A protein and the small-molecule ligand that binds it are described below.
Small molecule (SMILES): Nc1nc(=O)c2ncn([C@@H]3O[C@H](CO[P](=O)(O)O[C@H]4[C@@H](O)[C@H](n5ccc(=O)[nH]c5=O)O[C@@H]4CO[P](=O)(O)O[C@H]4[C@@H](O)[C@H](n5cnc6c(N)ncnc65)O[C@@H]4CO[P](=O)(O)O[C@H]4[C@@H](O)[C@H](n5cnc6c(N)ncnc65)O[C@@H]4CO[P](=O)(O)O[C@H]4[C@@H](O)[C@H](n5cnc6c(N)ncnc65)O[C@@H]4CO[P](=O)(O)O[C@H]4[C@@H](O)[C@H](n5cnc6c(N)ncnc65)O[C@@H]4COP(=O)=O)[C@@H](O)[C@H]3O)c2[nH]1

Binding-site contacts:
Ligand atom OP1 contacts residue MG1 of chain 1.IM at 2.3 Å.
Ligand atom O2' contacts residue MG1 of chain 1.MM at 3.9 Å.
Ligand atom O5' contacts residue MG1 of chain 1.IM at 4.3 Å.
Ligand atom C2' contacts residue MG1 of chain 1.MM at 4.3 Å.
Ligand atom P contacts residue MG1 of chain 1.IM at 3.6 Å.
Ligand atom OP2 contacts residue MG1 of chain 1.IM at 4.2 Å.
Ligand atom C3' contacts residue MG1 of chain 1.MM at 4.5 Å.